A small-molecule ligand and the protein it binds are described below.
Small molecule (SMILES): Cc1cn([C@H]2C[C@H](OP(=O)(O)O)[C@@H](COP(=O)(O)O)O2)c(=O)[nH]c1=O

Sequence of chain 1.A:
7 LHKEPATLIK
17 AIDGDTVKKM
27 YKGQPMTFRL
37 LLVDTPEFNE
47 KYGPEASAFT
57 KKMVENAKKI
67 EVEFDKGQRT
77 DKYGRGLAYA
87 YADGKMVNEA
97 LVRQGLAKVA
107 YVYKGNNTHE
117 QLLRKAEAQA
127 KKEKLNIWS

Binding-site contacts:
Ligand atom C5M contacts residue LEU36 of chain 1.A at 4.1 Å (hydrophobic).
Ligand atom O5' contacts residue ARG81 of chain 1.A at 3.1 Å (salt-bridge).
Ligand atom O4 contacts residue TYR109 of chain 1.A at 3.8 Å.
Ligand atom O6P contacts residue ARG35 of chain 1.A at 2.9 Å (salt-bridge).
Ligand atom N3 contacts residue LEU83 of chain 1.A at 3.9 Å.
Ligand atom C6 contacts residue ARG81 of chain 1.A at 4.1 Å.
Ligand atom O2 contacts residue TYR109 of chain 1.A at 3.9 Å.
Ligand atom O6P contacts residue ASP40 of chain 1.A at 3.3 Å (salt-bridge).
Ligand atom O2P contacts residue TYR79 of chain 1.A at 2.6 Å (h-bond).
Ligand atom C2 contacts residue TYR109 of chain 1.A at 3.8 Å (hydrophobic).
Ligand atom C2' contacts residue TYR109 of chain 1.A at 3.4 Å (hydrophobic).
Ligand atom O6P contacts residue CA1 of chain 1.C at 3.1 Å.
Ligand atom P2 contacts residue ARG35 of chain 1.A at 3.6 Å.
Ligand atom C2' contacts residue TYR107 of chain 1.A at 3.7 Å (hydrophobic).
Ligand atom C5' contacts residue TYR107 of chain 1.A at 3.6 Å (hydrophobic).
Ligand atom C2 contacts residue ASP77 of chain 1.A at 4.0 Å.
Ligand atom C3' contacts residue TYR107 of chain 1.A at 3.9 Å (hydrophobic).
Ligand atom C4 contacts residue TYR109 of chain 1.A at 3.6 Å (hydrophobic).
Ligand atom C4 contacts residue LEU83 of chain 1.A at 3.6 Å (hydrophobic).
Ligand atom O6P contacts residue TYR107 of chain 1.A at 4.0 Å.
Ligand atom O5' contacts residue ARG35 of chain 1.A at 3.7 Å.
Ligand atom O2 contacts residue ASP77 of chain 1.A at 3.9 Å.
Ligand atom C5 contacts residue LEU83 of chain 1.A at 4.0 Å (hydrophobic).
Ligand atom O3' contacts residue LYS78 of chain 1.A at 3.5 Å (salt-bridge).
Ligand atom O1P contacts residue TYR79 of chain 1.A at 3.5 Å (h-bond).
Ligand atom P2 contacts residue ARG81 of chain 1.A at 4.0 Å.
Ligand atom O4P contacts residue ARG81 of chain 1.A at 2.8 Å (salt-bridge).
Ligand atom O1P contacts residue LYS78 of chain 1.A at 2.7 Å (salt-bridge).
Ligand atom O4 contacts residue LEU83 of chain 1.A at 3.6 Å.
Ligand atom P1 contacts residue TYR79 of chain 1.A at 3.6 Å.
Ligand atom C5 contacts residue TYR107 of chain 1.A at 4.0 Å (hydrophobic).
Ligand atom C5' contacts residue ARG81 of chain 1.A at 4.1 Å.
Ligand atom O4 contacts residue LEU37 of chain 1.A at 3.9 Å.
Ligand atom P1 contacts residue LYS78 of chain 1.A at 3.7 Å.
Ligand atom O4P contacts residue ARG35 of chain 1.A at 2.9 Å (salt-bridge).
Ligand atom O4' contacts residue ARG81 of chain 1.A at 3.1 Å (salt-bridge).
Ligand atom C5M contacts residue ARG35 of chain 1.A at 3.6 Å.
Ligand atom C5M contacts residue TYR107 of chain 1.A at 3.8 Å (hydrophobic).
Ligand atom C4' contacts residue ARG81 of chain 1.A at 3.9 Å.
Ligand atom N3 contacts residue TYR109 of chain 1.A at 3.4 Å.